The small molecule below binds the protein below.
Small molecule (SMILES): Cc1cn([C@H]2C[C@H](O[P](=O)(O)OC[C@H]3OCC[C@@H]3O[P](=O)(O)OC[C@H]3O[C@@H](n4cc(C)c(=O)[nH]c4=O)C[C@@H]3O[P](=O)(O)OC[C@H]3O[C@@H](n4cnc5c(=O)nc(N)[nH]c54)C[C@@H]3O[P](=O)(O)OC[C@H]3O[C@@H](n4cnc5c(=O)nc(N)[nH]c54)C[C@@H]3O[P](=O)(O)OC[C@H]3O[C@@H](n4cnc5c(=O)nc(N)[nH]c54)C[C@@H]3O[P](=O)(O)OC[C@H]3O[C@@H](n4cnc5c(=O)nc(N)[nH]c54)C[C@@H]3O)[C@@H](CO)O2)c(=O)[nH]c1=O

Binding-site contacts:
Ligand atom O6 contacts residue ASP225 of chain 1.B at 3.4 Å (salt-bridge).
Ligand atom O6 contacts residue ARG274 of chain 1.B at 2.7 Å (salt-bridge).
Ligand atom N1 contacts residue ASP223 of chain 1.B at 2.8 Å (salt-bridge).
Ligand atom N1 contacts residue ASP225 of chain 1.B at 2.7 Å (salt-bridge).
Ligand atom O2 contacts residue ARG71 of chain 1.B at 3.3 Å (salt-bridge).
Ligand atom OP2 contacts residue SER75 of chain 1.B at 2.6 Å (h-bond).
Ligand atom C7 contacts residue ARG128 of chain 1.B at 2.9 Å.
Ligand atom OP1 contacts residue TYR65 of chain 1.B at 2.8 Å (h-bond).
Ligand atom N3 contacts residue SER144 of chain 1.B at 3.4 Å (h-bond).
Ligand atom N3 contacts residue GLN135 of chain 1.B at 3.0 Å (h-bond).
Ligand atom O4 contacts residue PRO51 of chain 1.B at 3.4 Å.
Ligand atom N7 contacts residue TYR130 of chain 1.B at 3.4 Å (h-bond).
Ligand atom O4 contacts residue ARG124 of chain 1.B at 2.7 Å (salt-bridge).
Ligand atom O6 contacts residue SER275 of chain 1.B at 3.3 Å.
Ligand atom N3 contacts residue ASN139 of chain 1.B at 3.0 Å (h-bond).
Ligand atom N3 contacts residue ARG124 of chain 1.B at 3.0 Å (salt-bridge).
Ligand atom N1 contacts residue ARG274 of chain 1.B at 3.4 Å (salt-bridge).
Ligand atom C6 contacts residue TYR130 of chain 1.B at 3.4 Å (hydrophobic).
Ligand atom P contacts residue SER75 of chain 1.B at 3.4 Å.
Ligand atom O6 contacts residue LYS77 of chain 1.B at 2.8 Å (salt-bridge).
Ligand atom O4 contacts residue ALA125 of chain 1.B at 3.2 Å (h-bond).
Ligand atom O4 contacts residue ASN137 of chain 1.B at 3.3 Å.
Ligand atom N2 contacts residue GLN135 of chain 1.B at 3.0 Å (h-bond).
Ligand atom C4 contacts residue ARG274 of chain 1.B at 3.4 Å.
Ligand atom C5 contacts residue ARG274 of chain 1.B at 3.4 Å.
Ligand atom N2 contacts residue ASP225 of chain 1.B at 2.9 Å (salt-bridge).
Ligand atom OP1 contacts residue THR67 of chain 1.B at 3.1 Å (h-bond).
Ligand atom O3' contacts residue ILE73 of chain 1.B at 3.3 Å.
Ligand atom N2 contacts residue ASP223 of chain 1.B at 3.3 Å (salt-bridge).
Ligand atom O3' contacts residue SER75 of chain 1.B at 3.2 Å (h-bond).
Ligand atom O2 contacts residue ASN139 of chain 1.B at 3.0 Å (h-bond).
Ligand atom N7 contacts residue ARG274 of chain 1.B at 3.4 Å (salt-bridge).
Ligand atom C8 contacts residue TYR103 of chain 1.B at 2.9 Å (hydrophobic).
Ligand atom OP1 contacts residue ASN68 of chain 1.B at 3.4 Å (h-bond).
Ligand atom O3' contacts residue ASN139 of chain 1.B at 3.2 Å (h-bond).
Ligand atom C4 contacts residue ARG124 of chain 1.B at 3.3 Å.
Ligand atom C1' contacts residue ASN139 of chain 1.B at 3.3 Å.
Ligand atom C2' contacts residue ASN139 of chain 1.B at 3.1 Å.
Ligand atom OP2 contacts residue ARG274 of chain 1.B at 3.1 Å (salt-bridge).
Ligand atom O4' contacts residue ARG128 of chain 1.B at 3.4 Å (salt-bridge).

Sequence of chain 1.B:
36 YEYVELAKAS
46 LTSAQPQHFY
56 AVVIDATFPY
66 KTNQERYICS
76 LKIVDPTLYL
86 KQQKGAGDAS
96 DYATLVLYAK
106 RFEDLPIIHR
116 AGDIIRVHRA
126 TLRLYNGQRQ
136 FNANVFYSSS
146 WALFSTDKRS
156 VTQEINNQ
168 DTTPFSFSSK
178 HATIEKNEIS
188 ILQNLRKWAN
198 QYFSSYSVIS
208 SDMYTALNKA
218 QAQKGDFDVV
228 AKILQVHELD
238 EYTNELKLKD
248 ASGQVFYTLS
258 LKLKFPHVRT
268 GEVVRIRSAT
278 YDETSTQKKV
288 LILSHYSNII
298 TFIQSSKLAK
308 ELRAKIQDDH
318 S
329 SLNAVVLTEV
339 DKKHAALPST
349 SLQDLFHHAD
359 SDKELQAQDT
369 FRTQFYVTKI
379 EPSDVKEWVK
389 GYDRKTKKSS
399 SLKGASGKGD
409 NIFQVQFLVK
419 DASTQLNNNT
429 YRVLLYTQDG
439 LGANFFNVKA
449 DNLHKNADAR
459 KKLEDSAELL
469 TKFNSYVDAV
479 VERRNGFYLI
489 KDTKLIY